Binding-site contacts:
Ligand atom N contacts residue GLN173 of chain 2.A at 2.6 Å (h-bond).
Ligand atom N18 contacts residue LEU65 of chain 2.A at 3.7 Å.
Ligand atom F16 contacts residue GLY34 of chain 2.A at 3.3 Å.
Ligand atom F16 contacts residue ILE32 of chain 2.A at 3.7 Å.
Ligand atom C4 contacts residue GLY34 of chain 2.A at 3.7 Å.
Ligand atom CA contacts residue GLN173 of chain 2.A at 3.2 Å.
Ligand atom N contacts residue GLN155 of chain 2.A at 2.7 Å (h-bond).
Ligand atom F16 contacts residue ILE33 of chain 2.A at 3.6 Å.
Ligand atom C contacts residue TYR151 of chain 2.A at 3.4 Å (hydrophobic).
Ligand atom F17 contacts residue TYR161 of chain 2.A at 3.7 Å.
Ligand atom C13 contacts residue TYR161 of chain 2.A at 3.4 Å (hydrophobic).
Ligand atom C5 contacts residue ALA67 of chain 2.A at 3.5 Å (hydrophobic).
Ligand atom F17 contacts residue HIS160 of chain 2.A at 3.5 Å.
Ligand atom N18 contacts residue HIS160 of chain 2.A at 3.3 Å.
Ligand atom C3 contacts residue GLY34 of chain 2.A at 3.5 Å.
Ligand atom F15 contacts residue TYR161 of chain 2.A at 3.4 Å.
Ligand atom C4 contacts residue GLN155 of chain 2.A at 3.6 Å.
Ligand atom C5 contacts residue PHE70 of chain 2.A at 3.7 Å (hydrophobic).
Ligand atom C7 contacts residue TYR151 of chain 2.A at 3.6 Å (hydrophobic).
Ligand atom C2 contacts residue GLY34 of chain 2.A at 3.8 Å.
Ligand atom C3 contacts residue GLN155 of chain 2.A at 3.6 Å.
Ligand atom CA contacts residue GLN155 of chain 2.A at 3.8 Å.
Ligand atom N19 contacts residue TYR161 of chain 2.A at 2.6 Å (h-bond).
Ligand atom O contacts residue GLN173 of chain 2.A at 2.7 Å (h-bond).
Ligand atom C contacts residue GLN173 of chain 2.A at 3.3 Å.
Ligand atom C7 contacts residue GLY34 of chain 2.A at 3.6 Å.
Ligand atom CA contacts residue TYR151 of chain 2.A at 3.5 Å (hydrophobic).
Ligand atom C6 contacts residue LEU65 of chain 2.A at 3.5 Å (hydrophobic).
Ligand atom C14 contacts residue TYR161 of chain 2.A at 3.8 Å (hydrophobic).
Ligand atom N19 contacts residue GLN155 of chain 2.A at 3.1 Å (h-bond).
Ligand atom F15 contacts residue ILE32 of chain 2.A at 3.7 Å.
Ligand atom F17 contacts residue ILE32 of chain 2.A at 3.4 Å.
Ligand atom OXT contacts residue GLU36 of chain 2.A at 3.5 Å (salt-bridge).
Ligand atom C6 contacts residue PHE70 of chain 2.A at 3.5 Å (hydrophobic).
Ligand atom O contacts residue TYR151 of chain 2.A at 3.5 Å (h-bond).
Ligand atom N18 contacts residue PHE70 of chain 2.A at 3.7 Å.
Ligand atom C2 contacts residue GLN155 of chain 2.A at 3.6 Å.
Ligand atom N contacts residue TYR151 of chain 2.A at 2.8 Å (h-bond).
Ligand atom N19 contacts residue HIS160 of chain 2.A at 3.6 Å.
Ligand atom F16 contacts residue LEU65 of chain 2.A at 3.4 Å.

Sequence of chain 2.A:
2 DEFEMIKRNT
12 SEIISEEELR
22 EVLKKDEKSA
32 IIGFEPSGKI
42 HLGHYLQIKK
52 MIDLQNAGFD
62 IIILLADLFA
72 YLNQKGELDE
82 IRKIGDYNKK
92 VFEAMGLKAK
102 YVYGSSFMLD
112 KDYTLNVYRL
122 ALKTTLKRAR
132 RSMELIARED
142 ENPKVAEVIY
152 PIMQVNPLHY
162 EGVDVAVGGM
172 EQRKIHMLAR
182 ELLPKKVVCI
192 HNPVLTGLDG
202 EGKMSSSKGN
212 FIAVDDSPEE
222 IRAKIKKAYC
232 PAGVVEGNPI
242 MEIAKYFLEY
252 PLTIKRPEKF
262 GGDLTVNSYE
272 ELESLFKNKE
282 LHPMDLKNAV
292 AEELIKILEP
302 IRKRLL

A protein and the small-molecule ligand that binds it are described below.
Small molecule (SMILES): N[C@@H](Cc1ccc(C2(C(F)(F)F)NN2)cc1)C(=O)O